Binding-site contacts:
Ligand atom O5 contacts residue GLY156 of chain 55.A at 4.2 Å.
Ligand atom C4 contacts residue ASN153 of chain 55.A at 4.2 Å.
Ligand atom C5 contacts residue ASN153 of chain 55.A at 3.6 Å.
Ligand atom C1 contacts residue HIS149 of chain 55.A at 3.5 Å.
Ligand atom C3 contacts residue ASN153 of chain 55.A at 3.9 Å.
Ligand atom C5 contacts residue GLY156 of chain 55.A at 4.3 Å.
Ligand atom O4 contacts residue HIS149 of chain 55.A at 4.3 Å.
Ligand atom C1 contacts residue THR155 of chain 55.A at 3.3 Å.
Ligand atom O5 contacts residue HIS149 of chain 55.A at 3.6 Å.
Ligand atom C7 contacts residue ASN153 of chain 55.A at 4.1 Å.
Ligand atom O5 contacts residue THR155 of chain 55.A at 3.4 Å (h-bond).
Ligand atom O5 contacts residue HIS158 of chain 55.A at 3.4 Å.
Ligand atom O3 contacts residue HIS149 of chain 55.A at 4.0 Å.
Ligand atom C8 contacts residue ASN153 of chain 55.A at 4.4 Å.
Ligand atom C5 contacts residue HIS149 of chain 55.A at 3.6 Å.
Ligand atom O7 contacts residue HIS149 of chain 55.A at 3.3 Å.
Ligand atom C5 contacts residue THR155 of chain 55.A at 4.0 Å.
Ligand atom C1 contacts residue ASN153 of chain 55.A at 1.4 Å.
Ligand atom O6 contacts residue HIS149 of chain 55.A at 3.2 Å.
Ligand atom N2 contacts residue HIS149 of chain 55.A at 4.3 Å.
Ligand atom C3 contacts residue HIS149 of chain 55.A at 4.0 Å.
Ligand atom C4 contacts residue HIS149 of chain 55.A at 3.4 Å.
Ligand atom C2 contacts residue ASN153 of chain 55.A at 2.6 Å.
Ligand atom O5 contacts residue ASN153 of chain 55.A at 2.2 Å (h-bond).
Ligand atom O6 contacts residue HIS158 of chain 55.A at 4.2 Å.
Ligand atom N2 contacts residue ASN153 of chain 55.A at 3.1 Å (h-bond).
Ligand atom C6 contacts residue HIS158 of chain 55.A at 4.2 Å.
Ligand atom C5 contacts residue HIS158 of chain 55.A at 4.4 Å.
Ligand atom C6 contacts residue HIS149 of chain 55.A at 4.3 Å.
Ligand atom C1 contacts residue HIS158 of chain 55.A at 4.1 Å.
Ligand atom C8 contacts residue GLY102 of chain 9.A at 3.6 Å.
Ligand atom C7 contacts residue HIS149 of chain 55.A at 4.3 Å.
Ligand atom C2 contacts residue HIS149 of chain 55.A at 3.5 Å.
Ligand atom C6 contacts residue GLY156 of chain 55.A at 4.0 Å.

This small molecule binds to this protein.
Small molecule (SMILES): CC(=O)N[C@H]1[C@H](O[C@H]2[C@H](O)[C@@H](NC(C)=O)CO[C@@H]2CO)O[C@H](CO)[C@@H](O)[C@@H]1O

Sequence of chain 55.A:
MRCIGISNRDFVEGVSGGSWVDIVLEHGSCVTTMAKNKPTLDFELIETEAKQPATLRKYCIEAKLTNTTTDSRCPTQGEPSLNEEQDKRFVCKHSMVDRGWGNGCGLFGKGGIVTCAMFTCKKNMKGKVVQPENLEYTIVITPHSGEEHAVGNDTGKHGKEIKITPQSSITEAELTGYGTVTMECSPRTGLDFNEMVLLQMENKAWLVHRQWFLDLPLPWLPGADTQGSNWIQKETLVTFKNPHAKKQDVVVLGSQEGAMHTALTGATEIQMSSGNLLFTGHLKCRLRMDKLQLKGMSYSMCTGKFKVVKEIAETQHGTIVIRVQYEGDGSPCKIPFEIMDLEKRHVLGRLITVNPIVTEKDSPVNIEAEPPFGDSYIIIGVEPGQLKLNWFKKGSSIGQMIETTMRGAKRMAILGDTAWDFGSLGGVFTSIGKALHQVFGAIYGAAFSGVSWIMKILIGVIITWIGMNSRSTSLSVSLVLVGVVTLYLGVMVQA

Sequence of chain 9.A:
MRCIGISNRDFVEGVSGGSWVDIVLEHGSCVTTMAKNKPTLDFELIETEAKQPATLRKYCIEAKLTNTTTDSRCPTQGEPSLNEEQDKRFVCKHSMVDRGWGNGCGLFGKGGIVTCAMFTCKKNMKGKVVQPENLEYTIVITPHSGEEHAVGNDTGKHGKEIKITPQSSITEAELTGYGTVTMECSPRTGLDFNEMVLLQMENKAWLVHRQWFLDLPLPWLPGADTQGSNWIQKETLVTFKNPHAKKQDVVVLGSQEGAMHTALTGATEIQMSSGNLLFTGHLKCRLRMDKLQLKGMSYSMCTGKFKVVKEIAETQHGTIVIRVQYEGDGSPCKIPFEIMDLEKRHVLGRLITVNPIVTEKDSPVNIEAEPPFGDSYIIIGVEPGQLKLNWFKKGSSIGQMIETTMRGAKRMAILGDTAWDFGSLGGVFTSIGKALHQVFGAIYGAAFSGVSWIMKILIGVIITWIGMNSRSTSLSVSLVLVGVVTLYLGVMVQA